Binding-site contacts:
Ligand atom CLB contacts residue GLY116 of chain 2.A at 3.7 Å.
Ligand atom CAU contacts residue PRO285 of chain 2.A at 4.2 Å (hydrophobic).
Ligand atom CAE contacts residue MET437 of chain 2.A at 3.5 Å (hydrophobic).
Ligand atom CAQ contacts residue PRO285 of chain 2.A at 3.2 Å (hydrophobic).
Ligand atom CLC contacts residue SER287 of chain 2.A at 3.2 Å.
Ligand atom NAA contacts residue PHE329 of chain 2.A at 3.0 Å.
Ligand atom CLD contacts residue THR120 of chain 2.A at 4.2 Å.
Ligand atom OAP contacts residue PRO285 of chain 2.A at 3.5 Å (h-bond).
Ligand atom CAE contacts residue ALA328 of chain 2.A at 3.6 Å (hydrophobic).
Ligand atom CAG contacts residue TRP82 of chain 2.A at 3.9 Å (hydrophobic).
Ligand atom CAI contacts residue TRP82 of chain 2.A at 3.6 Å (hydrophobic).
Ligand atom CAI contacts residue TYR332 of chain 2.A at 4.1 Å (hydrophobic).
Ligand atom CAF contacts residue HIS438 of chain 2.A at 3.1 Å.
Ligand atom CAG contacts residue ALA328 of chain 2.A at 3.9 Å (hydrophobic).
Ligand atom CAR contacts residue TYR332 of chain 2.A at 4.2 Å (hydrophobic).
Ligand atom CAN contacts residue PRO285 of chain 2.A at 3.5 Å (hydrophobic).
Ligand atom CLB contacts residue SBG198 of chain 2.A at 4.1 Å.
Ligand atom CAE contacts residue TYR440 of chain 2.A at 3.6 Å (hydrophobic).
Ligand atom CAS contacts residue TRP82 of chain 2.A at 3.5 Å (hydrophobic).
Ligand atom CAF contacts residue TYR440 of chain 2.A at 4.1 Å (hydrophobic).
Ligand atom CAG contacts residue TRP430 of chain 2.A at 3.6 Å (hydrophobic).
Ligand atom CAH contacts residue TRP82 of chain 2.A at 3.7 Å (hydrophobic).
Ligand atom CAO contacts residue TRP82 of chain 2.A at 3.5 Å (hydrophobic).
Ligand atom CAE contacts residue HIS438 of chain 2.A at 3.5 Å.
Ligand atom CLC contacts residue LEU286 of chain 2.A at 3.8 Å.
Ligand atom CAJ contacts residue PHE329 of chain 2.A at 3.7 Å (hydrophobic).
Ligand atom CAJ contacts residue TYR332 of chain 2.A at 4.1 Å (hydrophobic).
Ligand atom NAA contacts residue PRO285 of chain 2.A at 2.8 Å (h-bond).
Ligand atom CAF contacts residue TRP82 of chain 2.A at 4.0 Å (hydrophobic).
Ligand atom CLC contacts residue PRO285 of chain 2.A at 3.8 Å.
Ligand atom CAE contacts residue TRP82 of chain 2.A at 4.1 Å (hydrophobic).
Ligand atom NAA contacts residue LEU286 of chain 2.A at 4.2 Å.
Ligand atom CLB contacts residue GLY117 of chain 2.A at 3.6 Å.
Ligand atom CAM contacts residue TYR332 of chain 2.A at 4.2 Å (hydrophobic).
Ligand atom CAM contacts residue ASP70 of chain 2.A at 4.0 Å.
Ligand atom CAN contacts residue TYR332 of chain 2.A at 4.2 Å (hydrophobic).
Ligand atom CLD contacts residue GLY116 of chain 2.A at 4.0 Å.
Ligand atom CAI contacts residue TRP430 of chain 2.A at 4.0 Å (hydrophobic).
Ligand atom CAK contacts residue ASP70 of chain 2.A at 4.2 Å.
Ligand atom CAG contacts residue MET437 of chain 2.A at 3.8 Å (hydrophobic).

Sequence of chain 2.A:
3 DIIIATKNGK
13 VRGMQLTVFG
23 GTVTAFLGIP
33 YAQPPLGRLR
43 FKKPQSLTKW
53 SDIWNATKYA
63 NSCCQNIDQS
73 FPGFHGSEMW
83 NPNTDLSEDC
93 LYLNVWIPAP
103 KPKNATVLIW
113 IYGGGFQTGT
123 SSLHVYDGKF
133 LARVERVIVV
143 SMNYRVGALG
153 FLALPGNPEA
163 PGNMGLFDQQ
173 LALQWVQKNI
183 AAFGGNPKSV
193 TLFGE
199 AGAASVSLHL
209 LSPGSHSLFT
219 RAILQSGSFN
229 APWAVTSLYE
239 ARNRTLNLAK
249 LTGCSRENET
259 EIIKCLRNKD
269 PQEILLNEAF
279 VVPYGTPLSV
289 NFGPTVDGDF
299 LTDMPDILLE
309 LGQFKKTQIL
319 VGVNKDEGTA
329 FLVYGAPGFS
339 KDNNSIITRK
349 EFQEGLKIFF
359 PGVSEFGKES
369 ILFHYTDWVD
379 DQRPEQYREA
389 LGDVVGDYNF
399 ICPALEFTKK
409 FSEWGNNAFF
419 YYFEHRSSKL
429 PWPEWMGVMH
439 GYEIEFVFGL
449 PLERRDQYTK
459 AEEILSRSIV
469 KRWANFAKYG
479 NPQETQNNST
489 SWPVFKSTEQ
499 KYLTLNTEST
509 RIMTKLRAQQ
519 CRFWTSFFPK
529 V

The protein below binds the small molecule below.
Small molecule (SMILES): [H]/N=C(\OCc1cc[n+](Cc2ccccc2)cc1)C(Cl)(Cl)Cl